Sequence of chain 1.C:
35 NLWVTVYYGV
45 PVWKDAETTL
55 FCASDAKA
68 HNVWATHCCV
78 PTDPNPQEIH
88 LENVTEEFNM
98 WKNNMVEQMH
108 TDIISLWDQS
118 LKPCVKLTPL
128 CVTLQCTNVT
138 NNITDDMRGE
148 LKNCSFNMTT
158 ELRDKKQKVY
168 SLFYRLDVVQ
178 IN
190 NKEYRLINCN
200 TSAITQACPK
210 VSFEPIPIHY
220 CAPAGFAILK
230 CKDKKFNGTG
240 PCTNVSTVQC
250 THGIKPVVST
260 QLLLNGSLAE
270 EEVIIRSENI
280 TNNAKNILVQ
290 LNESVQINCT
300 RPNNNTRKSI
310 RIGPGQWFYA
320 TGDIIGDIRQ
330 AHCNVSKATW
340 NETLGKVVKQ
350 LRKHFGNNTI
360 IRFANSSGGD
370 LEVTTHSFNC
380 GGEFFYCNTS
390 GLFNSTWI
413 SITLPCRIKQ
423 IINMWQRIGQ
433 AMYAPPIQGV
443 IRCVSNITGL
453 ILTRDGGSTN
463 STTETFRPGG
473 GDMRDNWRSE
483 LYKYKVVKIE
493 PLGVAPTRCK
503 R

This protein binds this small molecule.
Small molecule (SMILES): CC(=O)N[C@@H]1[C@@H](O)[C@H](O)[C@@H](CO)O[C@H]1O

Binding-site contacts:
Ligand atom O5 contacts residue ASN135 of chain 1.C at 2.4 Å (h-bond).
Ligand atom N2 contacts residue ASN135 of chain 1.C at 2.9 Å (h-bond).
Ligand atom C8 contacts residue ASN135 of chain 1.C at 4.3 Å.
Ligand atom C3 contacts residue ASN135 of chain 1.C at 3.8 Å.
Ligand atom C2 contacts residue ASN135 of chain 1.C at 2.5 Å.
Ligand atom C1 contacts residue ASN135 of chain 1.C at 1.4 Å.
Ligand atom C4 contacts residue ASN135 of chain 1.C at 4.2 Å.
Ligand atom C5 contacts residue ASN135 of chain 1.C at 3.7 Å.
Ligand atom C7 contacts residue ASN135 of chain 1.C at 3.5 Å.
Ligand atom O5 contacts residue GLY146 of chain 1.C at 4.2 Å.
Ligand atom O7 contacts residue ASN135 of chain 1.C at 3.7 Å.